The protein below binds the small molecule below.
Small molecule (SMILES): Cc1cn([C@H]2C[C@H](O)[C@@H](CO[P](=O)(O)O[P](=O)(O)Oc3ccccc3)O2)c(=O)[nH]c1=O

Binding-site contacts:
Ligand atom CD2 contacts residue THR155 of chain 1.A at 3.7 Å.
Ligand atom C5' contacts residue ASN158 of chain 1.A at 3.8 Å.
Ligand atom C2' contacts residue TRP320 of chain 1.A at 3.5 Å (hydrophobic).
Ligand atom CD2 contacts residue ARG408 of chain 1.A at 3.9 Å.
Ligand atom O4 contacts residue GLN322 of chain 1.A at 3.5 Å.
Ligand atom CD1 contacts residue GLN153 of chain 1.A at 3.9 Å.
Ligand atom C5M contacts residue PHE83 of chain 1.A at 3.8 Å (hydrophobic).
Ligand atom O1A contacts residue ASN158 of chain 1.A at 2.9 Å (h-bond).
Ligand atom O2A contacts residue ARG408 of chain 1.A at 2.8 Å (salt-bridge).
Ligand atom C2 contacts residue TRP320 of chain 1.A at 3.5 Å (hydrophobic).
Ligand atom C4 contacts residue THR321 of chain 1.A at 3.8 Å.
Ligand atom C5 contacts residue GLN322 of chain 1.A at 3.8 Å.
Ligand atom CZ contacts residue GLY117 of chain 1.A at 3.9 Å.
Ligand atom C2 contacts residue PHE83 of chain 1.A at 3.5 Å (hydrophobic).
Ligand atom C6 contacts residue TRP320 of chain 1.A at 3.8 Å (hydrophobic).
Ligand atom O4 contacts residue PHE83 of chain 1.A at 3.8 Å.
Ligand atom C5M contacts residue PHE84 of chain 1.A at 3.9 Å (hydrophobic).
Ligand atom C4 contacts residue TRP320 of chain 1.A at 3.6 Å (hydrophobic).
Ligand atom CZ contacts residue ASN200 of chain 1.A at 3.5 Å.
Ligand atom O4 contacts residue HIS78 of chain 1.A at 3.8 Å.
Ligand atom N1 contacts residue TRP320 of chain 1.A at 3.8 Å.
Ligand atom CE1 contacts residue ALA154 of chain 1.A at 3.9 Å (hydrophobic).
Ligand atom O3B contacts residue ASN158 of chain 1.A at 4.0 Å.
Ligand atom C5 contacts residue TRP320 of chain 1.A at 3.9 Å (hydrophobic).
Ligand atom O1B contacts residue GLN153 of chain 1.A at 3.0 Å (h-bond).
Ligand atom O4 contacts residue THR321 of chain 1.A at 3.3 Å (h-bond).
Ligand atom O1A contacts residue PHE83 of chain 1.A at 3.8 Å.
Ligand atom N3 contacts residue PHE83 of chain 1.A at 3.6 Å.
Ligand atom C5 contacts residue PHE83 of chain 1.A at 3.6 Å (hydrophobic).
Ligand atom O4 contacts residue TRP67 of chain 1.A at 2.8 Å (h-bond).
Ligand atom C6 contacts residue PHE83 of chain 1.A at 3.4 Å (hydrophobic).
Ligand atom CD1 contacts residue ALA154 of chain 1.A at 3.6 Å (hydrophobic).
Ligand atom C5M contacts residue GLN322 of chain 1.A at 3.5 Å.
Ligand atom C4 contacts residue PHE83 of chain 1.A at 3.6 Å (hydrophobic).
Ligand atom N1 contacts residue PHE83 of chain 1.A at 3.5 Å.
Ligand atom O2B contacts residue GLN153 of chain 1.A at 3.9 Å.
Ligand atom O2 contacts residue TRP320 of chain 1.A at 3.5 Å.
Ligand atom O4' contacts residue PHE83 of chain 1.A at 3.5 Å.
Ligand atom CG contacts residue THR155 of chain 1.A at 4.0 Å.
Ligand atom N3 contacts residue TRP320 of chain 1.A at 3.4 Å.

Sequence of chain 1.A:
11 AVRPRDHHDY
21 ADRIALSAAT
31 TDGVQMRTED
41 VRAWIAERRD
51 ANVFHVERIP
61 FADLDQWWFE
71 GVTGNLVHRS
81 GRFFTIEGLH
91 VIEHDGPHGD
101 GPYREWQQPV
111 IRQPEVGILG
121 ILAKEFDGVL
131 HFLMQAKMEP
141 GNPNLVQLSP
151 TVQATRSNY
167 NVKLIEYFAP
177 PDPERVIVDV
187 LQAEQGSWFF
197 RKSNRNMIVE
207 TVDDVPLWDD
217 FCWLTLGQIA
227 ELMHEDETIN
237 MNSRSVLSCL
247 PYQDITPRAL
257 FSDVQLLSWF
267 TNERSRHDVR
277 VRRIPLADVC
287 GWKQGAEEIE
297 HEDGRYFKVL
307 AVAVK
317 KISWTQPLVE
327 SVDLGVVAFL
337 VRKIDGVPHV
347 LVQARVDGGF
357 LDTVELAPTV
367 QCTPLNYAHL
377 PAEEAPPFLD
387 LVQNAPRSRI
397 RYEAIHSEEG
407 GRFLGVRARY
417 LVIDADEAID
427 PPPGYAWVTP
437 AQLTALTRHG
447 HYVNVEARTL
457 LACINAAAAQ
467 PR